Binding-site contacts:
Ligand atom N2 contacts residue ASN444 of chain 1.B at 3.6 Å.
Ligand atom N2 contacts residue ASN443 of chain 1.B at 2.9 Å (h-bond).
Ligand atom C7 contacts residue ASN443 of chain 1.B at 4.2 Å.
Ligand atom C3 contacts residue ASN443 of chain 1.B at 3.8 Å.
Ligand atom C1 contacts residue ASN443 of chain 1.B at 1.4 Å.
Ligand atom C5 contacts residue ASN443 of chain 1.B at 3.6 Å.
Ligand atom C4 contacts residue ASN443 of chain 1.B at 4.3 Å.
Ligand atom O7 contacts residue ASN444 of chain 1.B at 4.0 Å.
Ligand atom C1 contacts residue ASN444 of chain 1.B at 4.2 Å.
Ligand atom O5 contacts residue ASN443 of chain 1.B at 2.4 Å (h-bond).
Ligand atom C2 contacts residue ASN444 of chain 1.B at 4.4 Å.
Ligand atom O6 contacts residue ASN443 of chain 1.B at 4.0 Å.
Ligand atom C7 contacts residue ASN444 of chain 1.B at 3.5 Å.
Ligand atom C8 contacts residue ASN444 of chain 1.B at 3.7 Å.
Ligand atom C2 contacts residue ASN443 of chain 1.B at 2.5 Å.

Sequence of chain 1.B:
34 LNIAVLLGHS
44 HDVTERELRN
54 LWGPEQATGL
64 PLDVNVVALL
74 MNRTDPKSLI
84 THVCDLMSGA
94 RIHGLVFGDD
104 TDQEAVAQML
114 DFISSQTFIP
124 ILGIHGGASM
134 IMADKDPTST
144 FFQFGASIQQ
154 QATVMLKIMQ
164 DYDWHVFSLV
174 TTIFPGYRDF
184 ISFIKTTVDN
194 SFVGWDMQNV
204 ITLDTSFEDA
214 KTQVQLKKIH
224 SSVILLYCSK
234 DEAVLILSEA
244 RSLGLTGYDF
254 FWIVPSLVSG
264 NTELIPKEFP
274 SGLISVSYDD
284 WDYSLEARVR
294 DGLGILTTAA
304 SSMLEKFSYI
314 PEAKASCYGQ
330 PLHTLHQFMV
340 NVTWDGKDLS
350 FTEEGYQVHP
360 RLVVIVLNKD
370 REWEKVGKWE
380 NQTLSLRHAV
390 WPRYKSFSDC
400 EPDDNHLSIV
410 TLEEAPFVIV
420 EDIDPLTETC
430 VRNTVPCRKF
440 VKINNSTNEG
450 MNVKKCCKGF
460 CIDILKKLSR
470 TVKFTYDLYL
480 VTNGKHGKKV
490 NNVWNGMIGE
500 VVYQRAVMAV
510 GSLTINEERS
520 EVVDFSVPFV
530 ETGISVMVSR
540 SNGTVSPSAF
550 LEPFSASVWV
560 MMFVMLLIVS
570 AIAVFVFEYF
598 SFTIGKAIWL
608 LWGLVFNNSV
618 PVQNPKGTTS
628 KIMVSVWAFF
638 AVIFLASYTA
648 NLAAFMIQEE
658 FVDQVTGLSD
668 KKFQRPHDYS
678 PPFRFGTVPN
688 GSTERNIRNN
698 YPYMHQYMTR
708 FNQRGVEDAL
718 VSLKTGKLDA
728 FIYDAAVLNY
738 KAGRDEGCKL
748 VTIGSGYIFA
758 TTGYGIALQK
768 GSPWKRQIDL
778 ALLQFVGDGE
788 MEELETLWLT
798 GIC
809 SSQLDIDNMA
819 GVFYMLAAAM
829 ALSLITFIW

The small molecule below binds the protein below.
Small molecule (SMILES): CC(=O)N[C@@H]1[C@@H](O)[C@H](O)[C@@H](CO)O[C@H]1O